The protein below binds the small molecule below.
Small molecule (SMILES): CC(C)C[C@H](NC(=O)[C@H](CC1=CN=C2C=CC=CC12)NC(=O)[C@H](C)NC(=O)[C@H](C)N)C(=O)N[C@@H](Cc1ccccc1)C(=O)N[C@@H](CCC(=O)O)C(=O)N[C@@H](C)C=O

Sequence of chain 4.A:
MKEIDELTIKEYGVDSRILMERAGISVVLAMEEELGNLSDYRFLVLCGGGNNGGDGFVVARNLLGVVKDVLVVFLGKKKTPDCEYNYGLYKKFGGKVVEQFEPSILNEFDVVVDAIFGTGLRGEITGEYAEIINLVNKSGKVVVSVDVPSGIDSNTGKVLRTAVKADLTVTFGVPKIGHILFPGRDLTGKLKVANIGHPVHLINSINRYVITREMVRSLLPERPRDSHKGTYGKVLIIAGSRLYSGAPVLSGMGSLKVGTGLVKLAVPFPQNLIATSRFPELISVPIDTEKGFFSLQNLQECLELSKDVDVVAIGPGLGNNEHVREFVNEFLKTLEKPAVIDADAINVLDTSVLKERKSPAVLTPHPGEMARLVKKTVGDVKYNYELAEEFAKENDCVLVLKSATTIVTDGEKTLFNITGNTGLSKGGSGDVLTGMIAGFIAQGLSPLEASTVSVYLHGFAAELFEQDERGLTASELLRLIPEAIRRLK

Binding-site contacts:
Ligand atom CA contacts residue VAL205 of chain 8.A at 3.3 Å (hydrophobic).
Ligand atom CD1 contacts residue ASN207 of chain 8.A at 3.5 Å.
Ligand atom O contacts residue ALA206 of chain 8.A at 3.2 Å.
Ligand atom CA contacts residue GLU44 of chain 4.A at 3.7 Å.
Ligand atom N contacts residue GLU44 of chain 4.A at 2.8 Å (salt-bridge).
Ligand atom CZ2 contacts residue ASN74 of chain 4.A at 3.5 Å.
Ligand atom C contacts residue GLU44 of chain 4.A at 3.1 Å.
Ligand atom CD1 contacts residue SER38 of chain 8.A at 3.7 Å.
Ligand atom O contacts residue VAL205 of chain 8.A at 3.1 Å (h-bond).
Ligand atom CZ2 contacts residue ARG34 of chain 8.A at 3.6 Å.
Ligand atom CB contacts residue GLU44 of chain 4.A at 3.2 Å.
Ligand atom CE2 contacts residue ASN207 of chain 8.A at 3.5 Å.
Ligand atom CB contacts residue GLU44 of chain 4.A at 3.4 Å.
Ligand atom CD1 contacts residue ASN74 of chain 4.A at 3.8 Å.
Ligand atom O contacts residue VAL205 of chain 8.A at 3.5 Å (h-bond).
Ligand atom CD1 contacts residue VAL40 of chain 4.A at 3.8 Å (hydrophobic).
Ligand atom CE1 contacts residue SER38 of chain 8.A at 3.8 Å.
Ligand atom CH2 contacts residue ILE37 of chain 4.A at 3.8 Å (hydrophobic).
Ligand atom N contacts residue VAL205 of chain 8.A at 2.9 Å (h-bond).
Ligand atom CZ contacts residue SER38 of chain 8.A at 3.4 Å.
Ligand atom CD2 contacts residue LEU41 of chain 8.A at 3.7 Å (hydrophobic).
Ligand atom C contacts residue VAL205 of chain 8.A at 3.6 Å (hydrophobic).
Ligand atom O contacts residue ASN207 of chain 8.A at 2.8 Å (h-bond).
Ligand atom CD2 contacts residue GLU45 of chain 8.A at 3.6 Å.
Ligand atom NE1 contacts residue VAL40 of chain 4.A at 3.8 Å.
Ligand atom CE2 contacts residue VAL40 of chain 4.A at 3.6 Å (hydrophobic).
Ligand atom O contacts residue ASN207 of chain 8.A at 3.1 Å (h-bond).
Ligand atom CE3 contacts residue LEU41 of chain 4.A at 3.9 Å (hydrophobic).
Ligand atom CZ2 contacts residue ASN207 of chain 8.A at 3.7 Å.
Ligand atom N contacts residue ASN49 of chain 4.A at 3.5 Å (h-bond).
Ligand atom CG contacts residue VAL40 of chain 4.A at 3.6 Å (hydrophobic).
Ligand atom NE1 contacts residue ASN207 of chain 8.A at 3.7 Å.
Ligand atom CA contacts residue GLU44 of chain 4.A at 3.3 Å.
Ligand atom CD2 contacts residue VAL40 of chain 4.A at 3.5 Å (hydrophobic).
Ligand atom N contacts residue GLU44 of chain 4.A at 2.8 Å (salt-bridge).
Ligand atom CA contacts residue ASN49 of chain 4.A at 3.8 Å.
Ligand atom CH2 contacts residue ARG34 of chain 8.A at 3.4 Å.
Ligand atom CZ contacts residue ALA42 of chain 8.A at 3.6 Å (hydrophobic).
Ligand atom O contacts residue GLU44 of chain 4.A at 3.8 Å.
Ligand atom NE1 contacts residue ASN74 of chain 4.A at 3.0 Å (h-bond).

Sequence of chain 8.A:
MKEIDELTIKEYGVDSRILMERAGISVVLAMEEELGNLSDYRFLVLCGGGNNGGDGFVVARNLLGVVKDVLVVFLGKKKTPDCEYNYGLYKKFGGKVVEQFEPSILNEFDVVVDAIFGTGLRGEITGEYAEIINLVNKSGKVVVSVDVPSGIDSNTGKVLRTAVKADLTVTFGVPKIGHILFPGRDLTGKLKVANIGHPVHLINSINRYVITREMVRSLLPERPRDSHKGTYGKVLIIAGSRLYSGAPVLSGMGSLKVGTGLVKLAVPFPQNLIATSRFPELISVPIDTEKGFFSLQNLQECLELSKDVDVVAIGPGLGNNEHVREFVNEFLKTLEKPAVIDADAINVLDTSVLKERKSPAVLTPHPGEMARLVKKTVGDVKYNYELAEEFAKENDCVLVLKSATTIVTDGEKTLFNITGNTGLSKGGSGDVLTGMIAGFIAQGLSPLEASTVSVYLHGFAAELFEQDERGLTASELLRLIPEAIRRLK